A small-molecule ligand and the protein it binds are described below.
Small molecule (SMILES): CC(C)CCC[C@@H](C)[C@H]1CC[C@H]2[C@@H]3CC=C4C[C@@H](O)CC[C@]4(C)[C@H]3CC[C@]12C

Binding-site contacts:
Ligand atom O1 contacts residue PRO328 of chain 1.A at 4.2 Å.
Ligand atom C20 contacts residue VAL467 of chain 1.A at 4.4 Å (hydrophobic).
Ligand atom C4 contacts residue THR331 of chain 1.A at 3.5 Å.
Ligand atom C25 contacts residue LEU470 of chain 1.A at 4.2 Å (hydrophobic).
Ligand atom C6 contacts residue ILE334 of chain 1.A at 3.6 Å (hydrophobic).
Ligand atom C25 contacts residue CYS471 of chain 1.A at 4.1 Å (hydrophobic).
Ligand atom C16 contacts residue LEU470 of chain 1.A at 4.5 Å (hydrophobic).
Ligand atom C27 contacts residue LEU470 of chain 1.A at 3.9 Å (hydrophobic).
Ligand atom C22 contacts residue CYS471 of chain 1.A at 3.9 Å (hydrophobic).
Ligand atom C7 contacts residue ILE334 of chain 1.A at 4.0 Å (hydrophobic).
Ligand atom C26 contacts residue PHE475 of chain 1.A at 4.5 Å (hydrophobic).
Ligand atom O1 contacts residue TRP330 of chain 1.A at 3.3 Å.
Ligand atom C23 contacts residue CYS471 of chain 1.A at 4.1 Å (hydrophobic).
Ligand atom C19 contacts residue THR331 of chain 1.A at 4.2 Å.
Ligand atom C19 contacts residue TYR317 of chain 1.A at 3.0 Å (hydrophobic).
Ligand atom C6 contacts residue THR331 of chain 1.A at 4.4 Å.
Ligand atom C4 contacts residue TRP330 of chain 1.A at 3.7 Å (hydrophobic).
Ligand atom C24 contacts residue LEU470 of chain 1.A at 3.6 Å (hydrophobic).
Ligand atom C24 contacts residue CYS471 of chain 1.A at 3.1 Å (hydrophobic).
Ligand atom C5 contacts residue THR331 of chain 1.A at 4.2 Å.
Ligand atom C3 contacts residue TRP330 of chain 1.A at 4.0 Å (hydrophobic).
Ligand atom C27 contacts residue ALA474 of chain 1.A at 3.9 Å (hydrophobic).
Ligand atom C21 contacts residue ILE313 of chain 1.A at 3.8 Å (hydrophobic).
Ligand atom C18 contacts residue LEU335 of chain 1.A at 4.3 Å (hydrophobic).
Ligand atom C25 contacts residue ALA474 of chain 1.A at 3.6 Å (hydrophobic).

Sequence of chain 1.A:
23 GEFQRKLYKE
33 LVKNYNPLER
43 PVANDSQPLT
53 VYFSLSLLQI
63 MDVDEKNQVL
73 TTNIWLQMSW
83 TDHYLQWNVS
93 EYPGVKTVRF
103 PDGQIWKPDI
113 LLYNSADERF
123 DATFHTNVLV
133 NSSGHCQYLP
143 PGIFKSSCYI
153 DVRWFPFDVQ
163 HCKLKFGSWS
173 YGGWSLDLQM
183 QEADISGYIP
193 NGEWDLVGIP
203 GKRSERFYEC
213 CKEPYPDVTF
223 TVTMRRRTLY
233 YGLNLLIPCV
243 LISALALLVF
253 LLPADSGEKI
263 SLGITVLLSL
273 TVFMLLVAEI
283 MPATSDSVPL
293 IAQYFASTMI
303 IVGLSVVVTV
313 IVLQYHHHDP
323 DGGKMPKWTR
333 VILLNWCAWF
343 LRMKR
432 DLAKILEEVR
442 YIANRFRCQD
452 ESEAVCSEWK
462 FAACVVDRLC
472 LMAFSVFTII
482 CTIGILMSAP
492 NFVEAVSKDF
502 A